Sequence of chain 53.A:
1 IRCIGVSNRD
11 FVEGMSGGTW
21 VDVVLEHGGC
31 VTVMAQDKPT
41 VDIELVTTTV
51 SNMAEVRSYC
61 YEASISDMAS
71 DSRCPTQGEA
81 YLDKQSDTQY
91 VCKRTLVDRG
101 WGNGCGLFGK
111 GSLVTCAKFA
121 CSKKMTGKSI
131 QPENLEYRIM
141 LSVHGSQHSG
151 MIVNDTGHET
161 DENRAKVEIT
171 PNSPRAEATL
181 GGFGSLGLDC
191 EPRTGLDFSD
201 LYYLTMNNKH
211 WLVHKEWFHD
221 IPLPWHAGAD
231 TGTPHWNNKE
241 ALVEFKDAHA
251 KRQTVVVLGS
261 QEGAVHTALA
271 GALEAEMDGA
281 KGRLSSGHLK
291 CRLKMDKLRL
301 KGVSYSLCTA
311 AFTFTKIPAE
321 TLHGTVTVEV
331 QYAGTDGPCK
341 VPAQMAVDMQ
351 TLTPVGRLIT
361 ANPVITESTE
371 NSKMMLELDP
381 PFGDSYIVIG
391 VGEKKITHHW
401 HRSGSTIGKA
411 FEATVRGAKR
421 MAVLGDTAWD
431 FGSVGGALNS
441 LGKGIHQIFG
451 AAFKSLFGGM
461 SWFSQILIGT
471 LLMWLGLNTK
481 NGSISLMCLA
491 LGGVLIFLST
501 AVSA

Binding-site contacts:
Ligand atom O5 contacts residue MET151 of chain 53.A at 3.9 Å.
Ligand atom C2 contacts residue ASN154 of chain 53.A at 2.5 Å.
Ligand atom O7 contacts residue ASN154 of chain 53.A at 4.3 Å.
Ligand atom C8 contacts residue ASN154 of chain 53.A at 2.8 Å.
Ligand atom C7 contacts residue ASN154 of chain 53.A at 3.3 Å.
Ligand atom C3 contacts residue ASN154 of chain 53.A at 3.8 Å.
Ligand atom C1 contacts residue THR156 of chain 53.A at 3.2 Å.
Ligand atom C1 contacts residue ASN154 of chain 53.A at 1.4 Å.
Ligand atom C6 contacts residue MET151 of chain 53.A at 4.0 Å (hydrophobic).
Ligand atom C5 contacts residue THR156 of chain 53.A at 4.1 Å.
Ligand atom C5 contacts residue ASN154 of chain 53.A at 3.7 Å.
Ligand atom C3 contacts residue THR156 of chain 53.A at 4.5 Å.
Ligand atom O6 contacts residue MET151 of chain 53.A at 4.0 Å.
Ligand atom C4 contacts residue ASN154 of chain 53.A at 4.3 Å.
Ligand atom N2 contacts residue ASN154 of chain 53.A at 2.9 Å (h-bond).
Ligand atom O5 contacts residue ASN154 of chain 53.A at 2.3 Å (h-bond).
Ligand atom O5 contacts residue THR156 of chain 53.A at 3.9 Å.
Ligand atom N2 contacts residue THR156 of chain 53.A at 4.3 Å.
Ligand atom C2 contacts residue THR156 of chain 53.A at 4.2 Å.

The small molecule below binds the protein below.
Small molecule (SMILES): CC(=O)N[C@@H]1[C@@H](O)[C@H](O)[C@@H](CO)O[C@H]1O